Binding-site contacts:
Ligand atom OXT contacts residue ALA112 of chain 2.B at 4.0 Å.
Ligand atom C contacts residue PLP1 of chain 2.E at 3.8 Å.
Ligand atom N contacts residue GLY303 of chain 2.B at 3.7 Å.
Ligand atom OXT contacts residue GLY113 of chain 2.B at 4.3 Å.
Ligand atom OG contacts residue GLY111 of chain 2.B at 3.3 Å.
Ligand atom OG contacts residue ALA112 of chain 2.B at 2.9 Å (h-bond).
Ligand atom C contacts residue ALA112 of chain 2.B at 4.0 Å (hydrophobic).
Ligand atom C contacts residue GLY113 of chain 2.B at 4.3 Å.
Ligand atom OXT contacts residue GLU109 of chain 2.B at 4.4 Å.
Ligand atom CB contacts residue GLY303 of chain 2.B at 3.6 Å.
Ligand atom CA contacts residue PLP1 of chain 2.E at 2.6 Å.
Ligand atom OG contacts residue LEU166 of chain 2.B at 4.4 Å.
Ligand atom CB contacts residue PLP1 of chain 2.E at 3.2 Å.
Ligand atom O contacts residue GLY111 of chain 2.B at 4.2 Å.
Ligand atom O contacts residue GLY113 of chain 2.B at 3.5 Å (h-bond).
Ligand atom C contacts residue GLN114 of chain 2.B at 4.3 Å.
Ligand atom C contacts residue THR110 of chain 2.B at 3.4 Å.
Ligand atom OG contacts residue ASP305 of chain 2.B at 2.6 Å (salt-bridge).
Ligand atom C contacts residue HIS115 of chain 2.B at 3.7 Å.
Ligand atom O contacts residue GLN114 of chain 2.B at 3.1 Å (h-bond).
Ligand atom OG contacts residue ALA302 of chain 2.B at 3.9 Å.
Ligand atom C contacts residue GLY111 of chain 2.B at 3.7 Å.
Ligand atom OXT contacts residue HIS115 of chain 2.B at 3.5 Å.
Ligand atom O contacts residue HIS115 of chain 2.B at 3.0 Å (h-bond).
Ligand atom CB contacts residue GLY111 of chain 2.B at 4.2 Å.
Ligand atom CB contacts residue ALA112 of chain 2.B at 4.2 Å (hydrophobic).
Ligand atom CA contacts residue GLY303 of chain 2.B at 4.2 Å.
Ligand atom OG contacts residue PLP1 of chain 2.E at 3.9 Å.
Ligand atom O contacts residue THR110 of chain 2.B at 3.3 Å (h-bond).
Ligand atom N contacts residue PLP1 of chain 2.E at 1.4 Å.
Ligand atom OXT contacts residue THR110 of chain 2.B at 2.6 Å (h-bond).
Ligand atom O contacts residue PLP1 of chain 2.E at 3.8 Å.
Ligand atom CB contacts residue ASP305 of chain 2.B at 3.3 Å.
Ligand atom CB contacts residue LEU166 of chain 2.B at 4.3 Å (hydrophobic).
Ligand atom O contacts residue ALA112 of chain 2.B at 3.9 Å.
Ligand atom OG contacts residue GLY303 of chain 2.B at 3.5 Å.
Ligand atom OXT contacts residue GLY111 of chain 2.B at 2.8 Å (h-bond).

Sequence of chain 2.B:
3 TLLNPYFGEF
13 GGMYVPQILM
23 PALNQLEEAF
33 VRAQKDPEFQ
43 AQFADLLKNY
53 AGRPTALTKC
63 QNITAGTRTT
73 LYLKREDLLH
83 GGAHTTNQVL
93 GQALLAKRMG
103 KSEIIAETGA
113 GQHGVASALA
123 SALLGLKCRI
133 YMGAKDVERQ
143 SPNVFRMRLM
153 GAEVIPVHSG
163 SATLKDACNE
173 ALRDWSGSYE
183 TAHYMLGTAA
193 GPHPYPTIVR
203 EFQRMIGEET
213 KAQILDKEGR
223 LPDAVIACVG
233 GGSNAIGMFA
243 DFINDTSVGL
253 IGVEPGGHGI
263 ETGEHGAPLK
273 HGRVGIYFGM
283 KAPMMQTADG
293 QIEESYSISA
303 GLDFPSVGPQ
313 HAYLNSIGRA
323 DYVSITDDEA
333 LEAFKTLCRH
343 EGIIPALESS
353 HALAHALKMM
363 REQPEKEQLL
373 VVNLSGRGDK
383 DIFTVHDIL

This protein binds this small molecule.
Small molecule (SMILES): N[C@@H](CO)C(=O)O